A protein and the small-molecule ligand that binds it are described below.
Small molecule (SMILES): CC(C)[C@@H](C=O)NC(=O)[C@H](Cc1ccc(OP(=O)(O)O)cc1)NC(=O)[C@H](CCC(=O)O)NC(=O)[C@@H](N)[C@@H](C)O

Sequence of chain 1.A:
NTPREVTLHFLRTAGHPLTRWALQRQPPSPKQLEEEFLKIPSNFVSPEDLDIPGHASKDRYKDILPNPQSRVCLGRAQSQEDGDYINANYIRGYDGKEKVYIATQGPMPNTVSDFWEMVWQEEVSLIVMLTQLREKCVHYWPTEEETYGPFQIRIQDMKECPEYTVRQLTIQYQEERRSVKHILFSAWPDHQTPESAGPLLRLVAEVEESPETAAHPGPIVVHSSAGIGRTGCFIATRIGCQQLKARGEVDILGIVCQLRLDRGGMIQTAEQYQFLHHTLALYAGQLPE

Binding-site contacts:
Ligand atom CD2 contacts residue TYR73 of chain 1.A at 3.5 Å (hydrophobic).
Ligand atom O1P contacts residue ILE243 of chain 1.A at 3.2 Å (h-bond).
Ligand atom O contacts residue HIS206 of chain 1.A at 3.0 Å (h-bond).
Ligand atom OH contacts residue ASP205 of chain 1.A at 3.4 Å.
Ligand atom O1P contacts residue ALA241 of chain 1.A at 3.5 Å.
Ligand atom N contacts residue ARG72 of chain 1.A at 2.9 Å (salt-bridge).
Ligand atom C contacts residue ASP75 of chain 1.A at 3.5 Å.
Ligand atom CB contacts residue LYS74 of chain 1.A at 3.7 Å.
Ligand atom CB contacts residue ILE76 of chain 1.A at 3.4 Å (hydrophobic).
Ligand atom N contacts residue LYS74 of chain 1.A at 3.3 Å (salt-bridge).
Ligand atom CD1 contacts residue ALA241 of chain 1.A at 3.5 Å (hydrophobic).
Ligand atom CD1 contacts residue HIS206 of chain 1.A at 3.6 Å.
Ligand atom CA contacts residue LYS74 of chain 1.A at 2.7 Å.
Ligand atom OG1 contacts residue TYR73 of chain 1.A at 3.5 Å.
Ligand atom OH contacts residue GLN283 of chain 1.A at 3.2 Å (h-bond).
Ligand atom CE1 contacts residue HIS206 of chain 1.A at 3.4 Å.
Ligand atom O1P contacts residue GLY244 of chain 1.A at 2.7 Å (h-bond).
Ligand atom CE2 contacts residue ALA241 of chain 1.A at 3.7 Å (hydrophobic).
Ligand atom N contacts residue TYR73 of chain 1.A at 3.7 Å.
Ligand atom C contacts residue LYS74 of chain 1.A at 3.5 Å.
Ligand atom CE2 contacts residue HIS206 of chain 1.A at 3.4 Å.
Ligand atom O contacts residue LYS74 of chain 1.A at 3.6 Å.
Ligand atom N contacts residue ASP75 of chain 1.A at 3.3 Å (salt-bridge).
Ligand atom O contacts residue ASP75 of chain 1.A at 3.0 Å (salt-bridge).
Ligand atom O2P contacts residue SER239 of chain 1.A at 3.0 Å (h-bond).
Ligand atom CZ contacts residue ALA241 of chain 1.A at 3.5 Å (hydrophobic).
Ligand atom CZ contacts residue HIS206 of chain 1.A at 3.5 Å.
Ligand atom N contacts residue TYR73 of chain 1.A at 3.2 Å.
Ligand atom O3P contacts residue ARG245 of chain 1.A at 2.8 Å (salt-bridge).
Ligand atom CE1 contacts residue ALA241 of chain 1.A at 3.4 Å (hydrophobic).
Ligand atom CG contacts residue ALA241 of chain 1.A at 3.7 Å (hydrophobic).
Ligand atom CD1 contacts residue GLN283 of chain 1.A at 3.4 Å.
Ligand atom O2P contacts residue ALA241 of chain 1.A at 3.0 Å (h-bond).
Ligand atom O2P contacts residue SER240 of chain 1.A at 3.3 Å (h-bond).
Ligand atom O3P contacts residue GLY244 of chain 1.A at 3.6 Å.
Ligand atom CZ contacts residue GLN283 of chain 1.A at 3.6 Å.
Ligand atom O2P contacts residue ARG245 of chain 1.A at 3.0 Å (salt-bridge).
Ligand atom O contacts residue TYR73 of chain 1.A at 3.7 Å.
Ligand atom CE1 contacts residue GLN283 of chain 1.A at 2.9 Å.
Ligand atom CD2 contacts residue HIS206 of chain 1.A at 3.6 Å.